Binding-site contacts:
Ligand atom C3 contacts residue ASN294 of chain 1.A at 3.8 Å.
Ligand atom N2 contacts residue GLY37 of chain 1.A at 4.4 Å.
Ligand atom O4 contacts residue GLY37 of chain 1.A at 4.0 Å.
Ligand atom C6 contacts residue GLY310 of chain 1.A at 3.8 Å.
Ligand atom C6 contacts residue GLY37 of chain 1.A at 4.0 Å.
Ligand atom C5 contacts residue ASN294 of chain 1.A at 3.6 Å.
Ligand atom C1 contacts residue GLY37 of chain 1.A at 3.7 Å.
Ligand atom C2 contacts residue GLY37 of chain 1.A at 4.5 Å.
Ligand atom C5 contacts residue GLY37 of chain 1.A at 3.6 Å.
Ligand atom O5 contacts residue ASN294 of chain 1.A at 2.4 Å (h-bond).
Ligand atom C7 contacts residue ASN294 of chain 1.A at 3.7 Å.
Ligand atom C2 contacts residue ASN294 of chain 1.A at 2.5 Å.
Ligand atom O6 contacts residue GLY310 of chain 1.A at 3.6 Å.
Ligand atom O7 contacts residue ASN294 of chain 1.A at 3.5 Å (h-bond).
Ligand atom C1 contacts residue ASN294 of chain 1.A at 1.4 Å.
Ligand atom O5 contacts residue GLY37 of chain 1.A at 4.0 Å.
Ligand atom C8 contacts residue THR295 of chain 1.A at 4.1 Å.
Ligand atom C8 contacts residue ASN294 of chain 1.A at 4.2 Å.
Ligand atom C4 contacts residue ASN294 of chain 1.A at 4.3 Å.
Ligand atom C4 contacts residue GLY37 of chain 1.A at 4.3 Å.
Ligand atom O5 contacts residue GLY310 of chain 1.A at 3.8 Å.
Ligand atom N2 contacts residue ASN294 of chain 1.A at 3.1 Å (h-bond).

This protein binds this small molecule.
Small molecule (SMILES): CC(=O)N[C@H]1[C@H](O[C@H]2[C@H](O)[C@@H](NC(C)=O)CO[C@@H]2CO)O[C@H](CO)[C@@H](O)[C@@H]1O

Sequence of chain 1.A:
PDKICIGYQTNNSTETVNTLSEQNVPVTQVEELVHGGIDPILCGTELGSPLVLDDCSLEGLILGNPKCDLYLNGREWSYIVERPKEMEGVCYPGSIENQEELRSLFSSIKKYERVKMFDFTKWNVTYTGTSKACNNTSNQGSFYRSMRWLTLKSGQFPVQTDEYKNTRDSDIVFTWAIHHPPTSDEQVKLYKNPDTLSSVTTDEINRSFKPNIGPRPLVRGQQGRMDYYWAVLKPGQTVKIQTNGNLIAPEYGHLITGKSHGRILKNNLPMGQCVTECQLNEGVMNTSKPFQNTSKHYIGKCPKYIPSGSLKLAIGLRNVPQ